Binding-site contacts:
Ligand atom CL5 contacts residue THR171 of chain 1.B at 3.5 Å.
Ligand atom O2 contacts residue THR140 of chain 1.B at 3.1 Å (h-bond).
Ligand atom O91 contacts residue SER139 of chain 1.B at 2.9 Å (h-bond).
Ligand atom C6 contacts residue LEU135 of chain 1.B at 3.6 Å (hydrophobic).
Ligand atom C7 contacts residue TYR58 of chain 1.B at 3.4 Å (hydrophobic).
Ligand atom O92 contacts residue THR88 of chain 1.B at 2.9 Å (h-bond).
Ligand atom C2 contacts residue LEU135 of chain 1.B at 3.6 Å (hydrophobic).
Ligand atom O92 contacts residue LEU87 of chain 1.B at 3.6 Å.
Ligand atom O92 contacts residue PRO86 of chain 1.B at 3.7 Å.
Ligand atom C2 contacts residue THR140 of chain 1.B at 3.4 Å.
Ligand atom O4 contacts residue GLU190 of chain 1.B at 2.9 Å (salt-bridge).
Ligand atom C2 contacts residue GLU190 of chain 1.B at 3.7 Å.
Ligand atom C8 contacts residue THR88 of chain 1.B at 3.4 Å.
Ligand atom C4 contacts residue THR140 of chain 1.B at 3.7 Å.
Ligand atom CL5 contacts residue MET193 of chain 1.B at 3.4 Å.
Ligand atom O91 contacts residue ARG93 of chain 1.B at 2.8 Å (salt-bridge).
Ligand atom C8 contacts residue SER139 of chain 1.B at 3.3 Å.
Ligand atom C5 contacts residue GLU190 of chain 1.B at 3.5 Å.
Ligand atom C9 contacts residue ARG93 of chain 1.B at 3.4 Å.
Ligand atom C4 contacts residue GLU190 of chain 1.B at 3.7 Å.
Ligand atom O91 contacts residue TYR58 of chain 1.B at 3.5 Å.
Ligand atom N8 contacts residue THR88 of chain 1.B at 2.9 Å (h-bond).
Ligand atom O4 contacts residue LEU189 of chain 1.B at 3.1 Å.
Ligand atom N1 contacts residue GLU190 of chain 1.B at 3.6 Å (salt-bridge).
Ligand atom O91 contacts residue GLY138 of chain 1.B at 3.4 Å.
Ligand atom N8 contacts residue GLU190 of chain 1.B at 2.8 Å (salt-bridge).
Ligand atom N3 contacts residue THR140 of chain 1.B at 2.7 Å (h-bond).
Ligand atom C9 contacts residue SER139 of chain 1.B at 3.5 Å.
Ligand atom C8 contacts residue GLU190 of chain 1.B at 3.3 Å.
Ligand atom C6 contacts residue GLU190 of chain 1.B at 3.2 Å.
Ligand atom N1 contacts residue LEU135 of chain 1.B at 3.5 Å.
Ligand atom O2 contacts residue GLY138 of chain 1.B at 3.5 Å.
Ligand atom N8 contacts residue PRO86 of chain 1.B at 2.8 Å (h-bond).
Ligand atom C9 contacts residue THR88 of chain 1.B at 3.6 Å.
Ligand atom O92 contacts residue TYR58 of chain 1.B at 3.5 Å.
Ligand atom N8 contacts residue TYR217 of chain 1.B at 3.7 Å.
Ligand atom O2 contacts residue SER139 of chain 1.B at 3.1 Å (h-bond).
Ligand atom N3 contacts residue LEU135 of chain 1.B at 3.8 Å.
Ligand atom O92 contacts residue ARG93 of chain 1.B at 2.8 Å (salt-bridge).
Ligand atom C9 contacts residue TYR58 of chain 1.B at 3.7 Å (hydrophobic).

Sequence of chain 1.B:
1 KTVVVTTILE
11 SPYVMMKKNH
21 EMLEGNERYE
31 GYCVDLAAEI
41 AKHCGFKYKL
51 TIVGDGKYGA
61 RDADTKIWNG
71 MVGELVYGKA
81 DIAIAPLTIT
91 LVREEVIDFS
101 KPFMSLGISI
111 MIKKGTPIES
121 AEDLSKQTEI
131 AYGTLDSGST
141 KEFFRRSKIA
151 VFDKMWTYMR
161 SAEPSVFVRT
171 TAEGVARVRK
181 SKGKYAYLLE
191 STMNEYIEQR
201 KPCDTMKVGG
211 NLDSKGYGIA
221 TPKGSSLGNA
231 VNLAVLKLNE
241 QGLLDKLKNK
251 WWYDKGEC

This protein binds this small molecule.
Small molecule (SMILES): N[C@@H](Cn1cc(Cl)c(=O)[nH]c1=O)C(=O)O